Sequence of chain 1.A:
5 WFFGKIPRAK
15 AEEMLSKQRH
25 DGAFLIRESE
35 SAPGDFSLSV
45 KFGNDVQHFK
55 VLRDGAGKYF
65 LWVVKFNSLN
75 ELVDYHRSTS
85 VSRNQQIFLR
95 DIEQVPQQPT

Binding-site contacts:
Ligand atom CAQ contacts residue HIS52 of chain 1.A at 3.2 Å.
Ligand atom CBA contacts residue HIS52 of chain 1.A at 3.2 Å.
Ligand atom CAR contacts residue LYS54 of chain 1.A at 3.3 Å.
Ligand atom ND2 contacts residue LYS54 of chain 1.A at 3.0 Å (salt-bridge).
Ligand atom CBO contacts residue LYS54 of chain 1.A at 3.8 Å.
Ligand atom CAY contacts residue LYS54 of chain 1.A at 3.9 Å.
Ligand atom OAH contacts residue ARG12 of chain 1.A at 2.9 Å (salt-bridge).
Ligand atom CAX contacts residue GLN51 of chain 1.A at 3.5 Å.
Ligand atom CBA contacts residue PHE53 of chain 1.A at 3.3 Å (hydrophobic).
Ligand atom CAV contacts residue GLN51 of chain 1.A at 3.4 Å.
Ligand atom CAS contacts residue LEU56 of chain 1.A at 3.4 Å (hydrophobic).
Ligand atom OAG contacts residue ARG12 of chain 1.A at 2.8 Å (salt-bridge).
Ligand atom OAF contacts residue ARG31 of chain 1.A at 2.7 Å (salt-bridge).
Ligand atom OD1 contacts residue PHE53 of chain 1.A at 2.9 Å.
Ligand atom CB contacts residue TRP66 of chain 1.A at 3.0 Å (hydrophobic).
Ligand atom OAE contacts residue TRP66 of chain 1.A at 3.9 Å.
Ligand atom CAN contacts residue HIS52 of chain 1.A at 3.6 Å.
Ligand atom CAO contacts residue LYS54 of chain 1.A at 3.7 Å.
Ligand atom NBI contacts residue HIS52 of chain 1.A at 3.5 Å (h-bond).
Ligand atom CAX contacts residue PHE53 of chain 1.A at 3.8 Å (hydrophobic).
Ligand atom CAR contacts residue HIS52 of chain 1.A at 3.0 Å.
Ligand atom CAT contacts residue LEU56 of chain 1.A at 3.4 Å (hydrophobic).
Ligand atom CBC contacts residue HIS52 of chain 1.A at 3.3 Å.
Ligand atom CG contacts residue LYS54 of chain 1.A at 3.7 Å.
Ligand atom CAR contacts residue PHE53 of chain 1.A at 3.9 Å (hydrophobic).
Ligand atom CBO contacts residue HIS52 of chain 1.A at 3.0 Å.
Ligand atom CBN contacts residue ARG31 of chain 1.A at 3.8 Å.
Ligand atom CBQ contacts residue LEU56 of chain 1.A at 3.6 Å (hydrophobic).
Ligand atom PBW contacts residue ARG12 of chain 1.A at 3.5 Å.
Ligand atom CAO contacts residue HIS52 of chain 1.A at 3.5 Å.
Ligand atom CA contacts residue TRP66 of chain 1.A at 3.5 Å (hydrophobic).
Ligand atom CAI contacts residue LYS54 of chain 1.A at 3.5 Å.
Ligand atom CBS contacts residue HIS52 of chain 1.A at 3.5 Å.
Ligand atom CBF contacts residue ARG31 of chain 1.A at 3.3 Å.
Ligand atom OAH contacts residue ARG31 of chain 1.A at 3.0 Å (salt-bridge).
Ligand atom PBW contacts residue ARG31 of chain 1.A at 3.5 Å.
Ligand atom OD1 contacts residue LYS54 of chain 1.A at 2.9 Å (salt-bridge).
Ligand atom CAX contacts residue HIS52 of chain 1.A at 3.1 Å.
Ligand atom OAH contacts residue HIS52 of chain 1.A at 3.6 Å (h-bond).
Ligand atom CAO contacts residue ARG31 of chain 1.A at 3.8 Å.

A protein and the small-molecule ligand that binds it are described below.
Small molecule (SMILES): NC(=O)C[C@@H]1NC(=O)C2(CCCCC2)NC(=O)C[C@@H](c2ccc(CP(=O)(O)O)cc2)/C=C/C[C@@H](Cc2cccc3ccccc23)CNC1=O